The protein below binds the small molecule below.
Small molecule (SMILES): CN[C@H](CC(=O)O)C(=O)O

Binding-site contacts:
Ligand atom CAA contacts residue TYR245 of chain 1.A at 4.0 Å (hydrophobic).
Ligand atom CG contacts residue TYR214 of chain 1.A at 3.9 Å (hydrophobic).
Ligand atom CAA contacts residue ASP215 of chain 1.A at 3.5 Å.
Ligand atom C contacts residue THR116 of chain 1.A at 4.0 Å.
Ligand atom CAA contacts residue GLU14 of chain 1.A at 3.6 Å.
Ligand atom CG contacts residue SER173 of chain 1.A at 3.4 Å.
Ligand atom N contacts residue THR116 of chain 1.A at 3.0 Å (h-bond).
Ligand atom C contacts residue HIS88 of chain 1.A at 3.4 Å.
Ligand atom O contacts residue ARG121 of chain 1.A at 2.8 Å (salt-bridge).
Ligand atom N contacts residue SER114 of chain 1.A at 3.0 Å (h-bond).
Ligand atom OXT contacts residue ARG121 of chain 1.A at 2.9 Å (salt-bridge).
Ligand atom CA contacts residue HIS88 of chain 1.A at 3.4 Å.
Ligand atom O contacts residue SER173 of chain 1.A at 3.7 Å.
Ligand atom CAA contacts residue THR116 of chain 1.A at 3.7 Å.
Ligand atom CA contacts residue SER173 of chain 1.A at 4.1 Å.
Ligand atom OD2 contacts residue SER173 of chain 1.A at 3.4 Å (h-bond).
Ligand atom O contacts residue HIS88 of chain 1.A at 3.7 Å.
Ligand atom OXT contacts residue HIS88 of chain 1.A at 3.4 Å.
Ligand atom OD1 contacts residue THR116 of chain 1.A at 3.9 Å.
Ligand atom CG contacts residue THR174 of chain 1.A at 3.5 Å.
Ligand atom CB contacts residue HIS88 of chain 1.A at 3.7 Å.
Ligand atom CAA contacts residue TYR214 of chain 1.A at 4.1 Å (hydrophobic).
Ligand atom C contacts residue SER114 of chain 1.A at 4.1 Å.
Ligand atom CB contacts residue TYR214 of chain 1.A at 3.4 Å (hydrophobic).
Ligand atom OD1 contacts residue THR174 of chain 1.A at 3.2 Å (h-bond).
Ligand atom OD2 contacts residue GLY172 of chain 1.A at 3.6 Å.
Ligand atom OD2 contacts residue TYR214 of chain 1.A at 3.6 Å.
Ligand atom OXT contacts residue SER173 of chain 1.A at 2.8 Å (h-bond).
Ligand atom O contacts residue THR116 of chain 1.A at 2.9 Å (h-bond).
Ligand atom C contacts residue SER173 of chain 1.A at 3.5 Å.
Ligand atom CA contacts residue SER114 of chain 1.A at 3.6 Å.
Ligand atom OD2 contacts residue THR174 of chain 1.A at 3.0 Å (h-bond).
Ligand atom O contacts residue LEU115 of chain 1.A at 3.8 Å.
Ligand atom OXT contacts residue GLY172 of chain 1.A at 3.2 Å.
Ligand atom N contacts residue SER173 of chain 1.A at 4.0 Å.
Ligand atom C contacts residue ARG121 of chain 1.A at 3.5 Å.
Ligand atom CA contacts residue THR116 of chain 1.A at 4.1 Å.
Ligand atom O contacts residue SER114 of chain 1.A at 3.6 Å (h-bond).
Ligand atom OD1 contacts residue SER173 of chain 1.A at 2.6 Å (h-bond).
Ligand atom CAA contacts residue SER114 of chain 1.A at 3.1 Å.

Sequence of chain 1.A:
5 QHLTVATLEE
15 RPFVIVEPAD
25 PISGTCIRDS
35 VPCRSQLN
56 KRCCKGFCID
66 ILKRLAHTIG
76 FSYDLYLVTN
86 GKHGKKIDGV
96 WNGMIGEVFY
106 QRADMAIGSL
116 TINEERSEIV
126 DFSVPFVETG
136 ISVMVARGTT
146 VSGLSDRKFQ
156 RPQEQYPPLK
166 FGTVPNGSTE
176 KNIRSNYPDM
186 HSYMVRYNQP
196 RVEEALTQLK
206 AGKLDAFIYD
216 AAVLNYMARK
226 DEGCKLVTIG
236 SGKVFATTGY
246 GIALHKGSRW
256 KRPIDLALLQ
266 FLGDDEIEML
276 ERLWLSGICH